Sequence of chain 1.D:
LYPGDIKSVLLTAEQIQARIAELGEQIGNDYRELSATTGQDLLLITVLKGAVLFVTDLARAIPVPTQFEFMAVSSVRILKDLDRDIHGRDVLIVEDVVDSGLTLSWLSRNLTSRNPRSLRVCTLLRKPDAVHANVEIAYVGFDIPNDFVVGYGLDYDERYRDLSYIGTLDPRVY

This small molecule binds to this protein.
Small molecule (SMILES): Nc1nc2c(ncn2CCN(CCN(CC=O)CCP(=O)(O)O)CCP(=O)(O)O)c(=O)[nH]1

Binding-site contacts:
Ligand atom OAF contacts residue MG1 of chain 1.P at 2.1 Å.
Ligand atom OAD contacts residue ASP125 of chain 1.D at 3.3 Å.
Ligand atom PBE contacts residue MG1 of chain 1.P at 3.5 Å.
Ligand atom N7 contacts residue ASP125 of chain 1.D at 3.6 Å.
Ligand atom C8 contacts residue ASP125 of chain 1.D at 3.2 Å.
Ligand atom O6 contacts residue LYS153 of chain 1.D at 2.7 Å (salt-bridge).
Ligand atom N2 contacts residue VAL175 of chain 1.D at 3.5 Å (h-bond).
Ligand atom N2 contacts residue ASP181 of chain 1.D at 2.8 Å (salt-bridge).
Ligand atom C2 contacts residue VAL175 of chain 1.D at 3.6 Å (hydrophobic).
Ligand atom OAC contacts residue LYS65 of chain 1.D at 3.2 Å (salt-bridge).
Ligand atom OAD contacts residue SER126 of chain 1.D at 2.6 Å (h-bond).
Ligand atom O6 contacts residue VAL175 of chain 1.D at 2.8 Å (h-bond).
Ligand atom N1 contacts residue PHE174 of chain 1.D at 3.4 Å.
Ligand atom OAF contacts residue ARG187 of chain 1.D at 3.1 Å (salt-bridge).
Ligand atom PBE contacts residue LYS65 of chain 1.D at 3.6 Å.
Ligand atom OAG contacts residue LEU64 of chain 1.D at 3.6 Å.
Ligand atom OAG contacts residue ARG187 of chain 1.D at 3.2 Å (salt-bridge).
Ligand atom OAH contacts residue THR129 of chain 1.D at 2.6 Å (h-bond).
Ligand atom OAI contacts residue GLY127 of chain 1.D at 2.9 Å (h-bond).
Ligand atom OAI contacts residue SER126 of chain 1.D at 3.2 Å (h-bond).
Ligand atom CAL contacts residue VAL89 of chain 1.D at 3.6 Å (hydrophobic).
Ligand atom OAE contacts residue VAL89 of chain 1.D at 3.7 Å.
Ligand atom PBF contacts residue SER126 of chain 1.D at 3.5 Å.
Ligand atom N2 contacts residue PHE174 of chain 1.D at 3.6 Å.
Ligand atom OAE contacts residue VAL63 of chain 1.D at 3.5 Å.
Ligand atom C6 contacts residue PHE174 of chain 1.D at 3.5 Å (hydrophobic).
Ligand atom CAK contacts residue VAL89 of chain 1.D at 3.5 Å (hydrophobic).
Ligand atom C6 contacts residue LYS153 of chain 1.D at 3.6 Å.
Ligand atom OAI contacts residue ASP125 of chain 1.D at 2.9 Å (salt-bridge).
Ligand atom O6 contacts residue PHE174 of chain 1.D at 3.3 Å.
Ligand atom OAF contacts residue ASP181 of chain 1.D at 3.1 Å (salt-bridge).
Ligand atom OAG contacts residue LYS65 of chain 1.D at 2.7 Å (salt-bridge).
Ligand atom OAH contacts residue SER126 of chain 1.D at 3.6 Å.
Ligand atom O6 contacts residue ASP173 of chain 1.D at 3.5 Å (salt-bridge).
Ligand atom OAC contacts residue GLY66 of chain 1.D at 2.9 Å (h-bond).
Ligand atom C2 contacts residue PHE174 of chain 1.D at 3.4 Å (hydrophobic).
Ligand atom N7 contacts residue LYS153 of chain 1.D at 3.0 Å (salt-bridge).
Ligand atom N1 contacts residue VAL175 of chain 1.D at 2.8 Å (h-bond).
Ligand atom CAQ contacts residue THR129 of chain 1.D at 3.4 Å.
Ligand atom C5 contacts residue LYS153 of chain 1.D at 3.6 Å.